A small-molecule ligand and the protein it binds are described below.
Small molecule (SMILES): NCCOB(c1ccccc1)c1ccccc1

Binding-site contacts:
Ligand atom C07 contacts residue MET706 of chain 1.B at 4.2 Å (hydrophobic).
Ligand atom C05 contacts residue PHE526 of chain 1.B at 4.5 Å (hydrophobic).
Ligand atom C09 contacts residue MET706 of chain 1.B at 3.6 Å (hydrophobic).
Ligand atom C13 contacts residue TRP493 of chain 1.B at 3.6 Å (hydrophobic).
Ligand atom C11 contacts residue SER444 of chain 1.B at 3.9 Å.
Ligand atom C09 contacts residue PHE703 of chain 1.B at 4.1 Å (hydrophobic).
Ligand atom C12 contacts residue LEU443 of chain 1.B at 4.4 Å (hydrophobic).
Ligand atom C07 contacts residue PHE703 of chain 1.B at 4.3 Å (hydrophobic).
Ligand atom C12 contacts residue TRP493 of chain 1.B at 4.3 Å (hydrophobic).
Ligand atom C05 contacts residue TYR565 of chain 1.B at 4.3 Å (hydrophobic).
Ligand atom C05 contacts residue SER444 of chain 1.B at 4.4 Å.
Ligand atom C10 contacts residue MET440 of chain 1.B at 3.8 Å (hydrophobic).
Ligand atom B01 contacts residue SER444 of chain 1.B at 4.2 Å.
Ligand atom C16 contacts residue ILE497 of chain 1.B at 4.4 Å (hydrophobic).
Ligand atom C05 contacts residue TYR564 of chain 1.B at 3.8 Å (hydrophobic).
Ligand atom C12 contacts residue SER444 of chain 1.B at 3.7 Å.
Ligand atom C07 contacts residue SER444 of chain 1.B at 3.5 Å.
Ligand atom C06 contacts residue SER444 of chain 1.B at 3.9 Å.
Ligand atom C04 contacts residue TYR565 of chain 1.B at 4.3 Å (hydrophobic).
Ligand atom C10 contacts residue SER444 of chain 1.B at 4.0 Å.
Ligand atom N17 contacts residue LYS500 of chain 1.B at 3.6 Å.
Ligand atom C08 contacts residue SER444 of chain 1.B at 3.8 Å.
Ligand atom C03 contacts residue SER444 of chain 1.B at 4.2 Å.
Ligand atom C10 contacts residue MET706 of chain 1.B at 4.1 Å (hydrophobic).
Ligand atom C16 contacts residue CYS496 of chain 1.B at 3.6 Å (hydrophobic).
Ligand atom N17 contacts residue CYS496 of chain 1.B at 3.8 Å.
Ligand atom C10 contacts residue PHE703 of chain 1.B at 4.2 Å (hydrophobic).
Ligand atom C04 contacts residue GLU501 of chain 1.B at 4.4 Å.
Ligand atom C06 contacts residue TYR564 of chain 1.B at 3.9 Å (hydrophobic).
Ligand atom C11 contacts residue MET440 of chain 1.B at 3.7 Å (hydrophobic).
Ligand atom C04 contacts residue PHE526 of chain 1.B at 4.2 Å (hydrophobic).
Ligand atom C02 contacts residue SER444 of chain 1.B at 3.7 Å.
Ligand atom C13 contacts residue SER444 of chain 1.B at 3.8 Å.
Ligand atom C09 contacts residue SER444 of chain 1.B at 4.1 Å.
Ligand atom C15 contacts residue ILE497 of chain 1.B at 4.5 Å (hydrophobic).
Ligand atom C15 contacts residue TRP493 of chain 1.B at 3.8 Å (hydrophobic).

Sequence of chain 1.B:
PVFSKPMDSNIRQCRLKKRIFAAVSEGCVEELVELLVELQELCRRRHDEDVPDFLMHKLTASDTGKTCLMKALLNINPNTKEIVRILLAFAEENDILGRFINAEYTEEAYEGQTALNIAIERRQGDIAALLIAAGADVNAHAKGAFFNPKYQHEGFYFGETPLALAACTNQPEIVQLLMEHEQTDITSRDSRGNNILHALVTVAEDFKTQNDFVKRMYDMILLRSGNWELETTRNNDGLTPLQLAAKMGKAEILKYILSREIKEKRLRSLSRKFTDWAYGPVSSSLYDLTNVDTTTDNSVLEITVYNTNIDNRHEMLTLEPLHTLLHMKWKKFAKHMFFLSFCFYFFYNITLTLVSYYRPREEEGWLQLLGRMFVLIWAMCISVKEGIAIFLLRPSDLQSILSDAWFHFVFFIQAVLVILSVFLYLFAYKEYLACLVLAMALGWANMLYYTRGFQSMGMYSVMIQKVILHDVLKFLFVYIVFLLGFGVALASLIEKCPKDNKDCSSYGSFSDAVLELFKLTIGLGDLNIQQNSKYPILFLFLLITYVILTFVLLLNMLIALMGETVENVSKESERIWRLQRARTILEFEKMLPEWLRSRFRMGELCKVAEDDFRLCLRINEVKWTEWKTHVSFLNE